A small-molecule ligand and the protein it binds are described below.
Small molecule (SMILES): Nc1ncnc2c1ncn2[C@@H]1O[C@H](CO[P](=O)(O)O[P](=O)(O)NP(=O)(O)O)[C@@H](O)[C@H]1O

Binding-site contacts:
Ligand atom C4' contacts residue GLY226 of chain 1.D at 3.4 Å.
Ligand atom C5 contacts residue TYR255 of chain 1.D at 3.3 Å (hydrophobic).
Ligand atom O2A contacts residue SER171 of chain 1.D at 2.6 Å (h-bond).
Ligand atom O4' contacts residue TYR255 of chain 1.D at 3.4 Å.
Ligand atom C8 contacts residue PHE12 of chain 1.D at 3.2 Å (hydrophobic).
Ligand atom C2 contacts residue TYR255 of chain 1.D at 3.5 Å (hydrophobic).
Ligand atom N7 contacts residue SER13 of chain 1.D at 2.7 Å (h-bond).
Ligand atom N7 contacts residue TYR255 of chain 1.D at 3.4 Å.
Ligand atom PG contacts residue GLU151 of chain 1.D at 3.7 Å.
Ligand atom O3' contacts residue PHE12 of chain 1.D at 3.7 Å.
Ligand atom N9 contacts residue TYR255 of chain 1.D at 3.5 Å.
Ligand atom C4 contacts residue TYR255 of chain 1.D at 3.5 Å (hydrophobic).
Ligand atom O3G contacts residue GLU151 of chain 1.D at 3.0 Å (salt-bridge).
Ligand atom O2A contacts residue GLY170 of chain 1.D at 3.6 Å.
Ligand atom O2B contacts residue ASN258 of chain 1.D at 3.0 Å (h-bond).
Ligand atom N7 contacts residue PHE12 of chain 1.D at 3.3 Å.
Ligand atom N3 contacts residue TYR255 of chain 1.D at 3.4 Å.
Ligand atom C3' contacts residue PHE12 of chain 1.D at 3.7 Å (hydrophobic).
Ligand atom O1B contacts residue ASP8 of chain 1.D at 3.7 Å.
Ligand atom C5' contacts residue SER171 of chain 1.D at 3.7 Å.
Ligand atom O5' contacts residue GLY226 of chain 1.D at 3.4 Å.
Ligand atom N3B contacts residue ASN11 of chain 1.D at 3.7 Å.
Ligand atom O2A contacts residue PHE12 of chain 1.D at 3.3 Å.
Ligand atom PA contacts residue SER171 of chain 1.D at 3.7 Å.
Ligand atom PG contacts residue SER171 of chain 1.D at 3.8 Å.
Ligand atom C6 contacts residue TYR255 of chain 1.D at 3.4 Å (hydrophobic).
Ligand atom N1 contacts residue TYR255 of chain 1.D at 3.2 Å (h-bond).
Ligand atom O1G contacts residue ASN11 of chain 1.D at 3.0 Å (h-bond).
Ligand atom O2G contacts residue SER171 of chain 1.D at 2.5 Å (h-bond).
Ligand atom C8 contacts residue SER13 of chain 1.D at 3.4 Å.
Ligand atom O4' contacts residue GLY226 of chain 1.D at 3.4 Å.
Ligand atom C5 contacts residue PHE12 of chain 1.D at 3.7 Å (hydrophobic).
Ligand atom O1G contacts residue GLY10 of chain 1.D at 3.5 Å.
Ligand atom C8 contacts residue TYR255 of chain 1.D at 3.4 Å (hydrophobic).
Ligand atom C1' contacts residue TYR255 of chain 1.D at 3.6 Å (hydrophobic).
Ligand atom N3B contacts residue GLY10 of chain 1.D at 3.5 Å.
Ligand atom O1G contacts residue GLU151 of chain 1.D at 3.2 Å (salt-bridge).
Ligand atom O1B contacts residue LYS15 of chain 1.D at 2.7 Å (salt-bridge).
Ligand atom O2G contacts residue GLY170 of chain 1.D at 3.0 Å.
Ligand atom O1A contacts residue PHE12 of chain 1.D at 3.5 Å.

Sequence of chain 1.D:
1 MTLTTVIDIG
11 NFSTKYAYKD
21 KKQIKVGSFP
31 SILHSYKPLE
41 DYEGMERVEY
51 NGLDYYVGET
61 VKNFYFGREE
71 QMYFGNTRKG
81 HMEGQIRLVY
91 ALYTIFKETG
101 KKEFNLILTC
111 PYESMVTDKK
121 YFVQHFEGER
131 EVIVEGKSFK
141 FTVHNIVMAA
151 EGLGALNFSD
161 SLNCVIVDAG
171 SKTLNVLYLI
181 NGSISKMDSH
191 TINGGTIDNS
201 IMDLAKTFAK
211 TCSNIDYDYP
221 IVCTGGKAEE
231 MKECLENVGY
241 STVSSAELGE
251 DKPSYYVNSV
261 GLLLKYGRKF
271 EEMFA